Binding-site contacts:
Ligand atom C2 contacts residue ASN154 of chain 11.C at 4.0 Å.
Ligand atom C4 contacts residue LEU96 of chain 11.H at 4.3 Å (hydrophobic).
Ligand atom C2 contacts residue MET151 of chain 11.C at 4.1 Å (hydrophobic).
Ligand atom O3 contacts residue LEU96 of chain 11.H at 4.1 Å.
Ligand atom C1 contacts residue SER95 of chain 11.H at 3.6 Å.
Ligand atom C2 contacts residue SER95 of chain 11.H at 3.4 Å.
Ligand atom O5 contacts residue ASN154 of chain 11.C at 4.0 Å.
Ligand atom N2 contacts residue SER95 of chain 11.H at 2.6 Å (h-bond).
Ligand atom C7 contacts residue SER95 of chain 11.H at 3.5 Å.
Ligand atom C1 contacts residue LEU96 of chain 11.H at 3.9 Å (hydrophobic).
Ligand atom O7 contacts residue HIS148 of chain 11.C at 4.0 Å.
Ligand atom O5 contacts residue MET151 of chain 11.C at 3.8 Å.
Ligand atom C8 contacts residue SER95 of chain 11.H at 3.5 Å.
Ligand atom C2 contacts residue LEU96 of chain 11.H at 3.6 Å (hydrophobic).
Ligand atom O7 contacts residue GLY150 of chain 11.C at 2.8 Å (h-bond).
Ligand atom O4 contacts residue LEU96 of chain 11.H at 3.2 Å.
Ligand atom O5 contacts residue LEU96 of chain 11.H at 4.5 Å.
Ligand atom C3 contacts residue LEU96 of chain 11.H at 4.2 Å (hydrophobic).
Ligand atom C3 contacts residue SER95 of chain 11.H at 3.2 Å.
Ligand atom C1 contacts residue MET151 of chain 11.C at 3.6 Å (hydrophobic).
Ligand atom O7 contacts residue ASN154 of chain 11.C at 2.9 Å (h-bond).
Ligand atom N2 contacts residue LEU96 of chain 11.H at 3.6 Å.
Ligand atom C7 contacts residue ASN154 of chain 11.C at 3.4 Å.
Ligand atom O3 contacts residue SER95 of chain 11.H at 3.2 Å (h-bond).
Ligand atom C7 contacts residue GLY150 of chain 11.C at 3.7 Å.
Ligand atom N2 contacts residue ASN154 of chain 11.C at 3.9 Å.
Ligand atom C7 contacts residue MET151 of chain 11.C at 4.3 Å (hydrophobic).
Ligand atom C8 contacts residue GLY150 of chain 11.C at 3.8 Å.
Ligand atom O7 contacts residue MET151 of chain 11.C at 3.3 Å.
Ligand atom C8 contacts residue ASN154 of chain 11.C at 4.2 Å.
Ligand atom C8 contacts residue ASP94 of chain 11.H at 3.5 Å.
Ligand atom C1 contacts residue ASN154 of chain 11.C at 3.1 Å.

Sequence of chain 11.H:
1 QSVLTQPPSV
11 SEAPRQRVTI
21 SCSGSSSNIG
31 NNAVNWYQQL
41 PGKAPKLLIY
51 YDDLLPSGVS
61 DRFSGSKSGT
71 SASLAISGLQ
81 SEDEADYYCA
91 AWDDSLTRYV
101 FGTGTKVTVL

Sequence of chain 11.C:
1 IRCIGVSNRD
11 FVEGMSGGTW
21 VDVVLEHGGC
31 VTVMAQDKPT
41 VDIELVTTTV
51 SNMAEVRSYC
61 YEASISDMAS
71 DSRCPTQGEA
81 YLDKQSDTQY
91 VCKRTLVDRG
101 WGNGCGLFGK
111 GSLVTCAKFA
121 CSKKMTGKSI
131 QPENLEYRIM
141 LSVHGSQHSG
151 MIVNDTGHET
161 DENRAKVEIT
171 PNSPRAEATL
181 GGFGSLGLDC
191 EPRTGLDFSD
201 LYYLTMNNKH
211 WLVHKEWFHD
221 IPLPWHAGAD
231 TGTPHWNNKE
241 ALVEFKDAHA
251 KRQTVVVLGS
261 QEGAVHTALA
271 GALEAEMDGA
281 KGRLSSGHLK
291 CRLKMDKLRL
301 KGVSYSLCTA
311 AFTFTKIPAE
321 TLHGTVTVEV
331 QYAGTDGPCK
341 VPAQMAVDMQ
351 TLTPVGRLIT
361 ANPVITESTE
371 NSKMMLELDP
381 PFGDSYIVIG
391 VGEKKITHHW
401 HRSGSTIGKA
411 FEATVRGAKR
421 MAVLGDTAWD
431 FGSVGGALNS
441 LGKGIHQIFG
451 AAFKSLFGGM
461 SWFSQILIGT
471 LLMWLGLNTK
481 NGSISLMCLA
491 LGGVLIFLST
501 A

The protein below binds the small molecule below.
Small molecule (SMILES): CC(=O)N[C@H]1[C@H](O[C@H]2[C@H](O)[C@@H](NC(C)=O)CO[C@@H]2CO)O[C@H](CO)[C@@H](O)[C@@H]1O